Binding-site contacts:
Ligand atom O2 contacts residue ILE72 of chain 1.A at 3.5 Å.
Ligand atom O6 contacts residue GLU60 of chain 1.A at 2.7 Å (salt-bridge).
Ligand atom O4 contacts residue GLU60 of chain 1.A at 3.8 Å.
Ligand atom O5 contacts residue ILE131 of chain 1.A at 3.6 Å.
Ligand atom C5 contacts residue VAL63 of chain 1.A at 4.2 Å (hydrophobic).
Ligand atom O2 contacts residue ILE151 of chain 1.A at 3.7 Å.
Ligand atom C3 contacts residue GLY152 of chain 1.A at 4.3 Å.
Ligand atom C1 contacts residue LEU126 of chain 1.A at 3.8 Å (hydrophobic).
Ligand atom C3 contacts residue HIS133 of chain 1.A at 4.0 Å.
Ligand atom C1 contacts residue THR67 of chain 1.A at 4.3 Å.
Ligand atom C6 contacts residue ARG162 of chain 1.A at 3.5 Å.
Ligand atom O1 contacts residue ILE72 of chain 1.A at 4.4 Å.
Ligand atom O4 contacts residue ASP153 of chain 1.A at 3.6 Å.
Ligand atom O2 contacts residue 54J1 of chain 1.B at 4.3 Å.
Ligand atom O3 contacts residue GLY152 of chain 1.A at 3.0 Å (h-bond).
Ligand atom O3 contacts residue ASP153 of chain 1.A at 3.5 Å (salt-bridge).
Ligand atom C2 contacts residue LEU126 of chain 1.A at 4.3 Å (hydrophobic).
Ligand atom O3 contacts residue HIS133 of chain 1.A at 2.8 Å (h-bond).
Ligand atom C4 contacts residue 54J1 of chain 1.B at 4.1 Å.
Ligand atom O6 contacts residue ARG162 of chain 1.A at 3.5 Å (salt-bridge).
Ligand atom O3 contacts residue 54J1 of chain 1.B at 3.8 Å.
Ligand atom C3 contacts residue ASP153 of chain 1.A at 4.4 Å.
Ligand atom C6 contacts residue VAL63 of chain 1.A at 3.7 Å (hydrophobic).
Ligand atom O5 contacts residue VAL63 of chain 1.A at 4.0 Å.
Ligand atom C6 contacts residue GLU60 of chain 1.A at 4.0 Å.
Ligand atom C5 contacts residue LEU64 of chain 1.A at 4.0 Å (hydrophobic).
Ligand atom O6 contacts residue LEU64 of chain 1.A at 4.4 Å.
Ligand atom C4 contacts residue HIS133 of chain 1.A at 4.3 Å.
Ligand atom O2 contacts residue GLY152 of chain 1.A at 4.1 Å.
Ligand atom O4 contacts residue 54J1 of chain 1.B at 3.5 Å (h-bond).
Ligand atom O4 contacts residue LYS160 of chain 1.A at 3.2 Å (salt-bridge).
Ligand atom O1 contacts residue LEU64 of chain 1.A at 3.3 Å.
Ligand atom C6 contacts residue ILE131 of chain 1.A at 4.2 Å (hydrophobic).
Ligand atom O1 contacts residue THR67 of chain 1.A at 3.9 Å.
Ligand atom C5 contacts residue GLU60 of chain 1.A at 4.2 Å.
Ligand atom C1 contacts residue LEU64 of chain 1.A at 4.4 Å (hydrophobic).
Ligand atom C2 contacts residue HIS133 of chain 1.A at 3.9 Å.
Ligand atom O6 contacts residue VAL63 of chain 1.A at 3.8 Å.
Ligand atom O1 contacts residue 54J1 of chain 1.B at 3.9 Å.
Ligand atom C3 contacts residue 54J1 of chain 1.B at 3.6 Å.

A protein and the small-molecule ligand that binds it are described below.
Small molecule (SMILES): OC[C@H]1O[C@H](O)[C@H](O)[C@@H](O)[C@@H]1O

Sequence of chain 1.A:
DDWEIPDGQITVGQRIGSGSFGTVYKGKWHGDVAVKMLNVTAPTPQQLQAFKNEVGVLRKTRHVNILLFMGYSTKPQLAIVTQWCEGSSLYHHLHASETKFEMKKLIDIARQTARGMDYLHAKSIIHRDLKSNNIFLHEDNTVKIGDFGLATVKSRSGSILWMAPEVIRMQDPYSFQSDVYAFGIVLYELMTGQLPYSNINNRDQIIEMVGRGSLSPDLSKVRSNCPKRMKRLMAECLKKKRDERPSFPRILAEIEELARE